This protein binds this small molecule.
Small molecule (SMILES): O=c1[nH]cnc2c(C[NH+]3C[C@H](CO)[C@@H](O)C3)c[nH]c12

Binding-site contacts:
Ligand atom O5' contacts residue PHE214 of chain 1.E at 3.7 Å.
Ligand atom O5' contacts residue VAL285 of chain 1.E at 3.5 Å.
Ligand atom C10 contacts residue SO41 of chain 1.R at 3.5 Å.
Ligand atom C10 contacts residue ALA130 of chain 1.E at 3.2 Å (hydrophobic).
Ligand atom C3' contacts residue PHE173 of chain 1.D at 3.6 Å (hydrophobic).
Ligand atom N7 contacts residue ASN257 of chain 1.E at 2.8 Å (h-bond).
Ligand atom C6' contacts residue SER43 of chain 1.E at 3.6 Å.
Ligand atom N7 contacts residue GLY132 of chain 1.E at 3.3 Å (h-bond).
Ligand atom C2' contacts residue MSE233 of chain 1.E at 3.7 Å.
Ligand atom N7 contacts residue ALA131 of chain 1.E at 3.5 Å.
Ligand atom O6 contacts residue GLU215 of chain 1.E at 3.5 Å (salt-bridge).
Ligand atom C2' contacts residue SO41 of chain 1.R at 3.7 Å.
Ligand atom C4' contacts residue SO41 of chain 1.R at 3.8 Å.
Ligand atom C8 contacts residue ALA131 of chain 1.E at 3.6 Å (hydrophobic).
Ligand atom C6 contacts residue PHE214 of chain 1.E at 3.8 Å (hydrophobic).
Ligand atom C5 contacts residue GLY132 of chain 1.E at 3.4 Å.
Ligand atom O6 contacts residue ASN257 of chain 1.E at 3.0 Å (h-bond).
Ligand atom O5' contacts residue HIS282 of chain 1.E at 2.9 Å (h-bond).
Ligand atom N1 contacts residue GLU215 of chain 1.E at 2.7 Å (salt-bridge).
Ligand atom O6 contacts residue CYS259 of chain 1.E at 3.6 Å.
Ligand atom N1' contacts residue SO41 of chain 1.R at 3.4 Å (h-bond).
Ligand atom C2 contacts residue MSE233 of chain 1.E at 3.6 Å.
Ligand atom C9 contacts residue ALA130 of chain 1.E at 3.7 Å (hydrophobic).
Ligand atom C5' contacts residue PHE173 of chain 1.D at 3.7 Å (hydrophobic).
Ligand atom C6 contacts residue GLY132 of chain 1.E at 3.7 Å.
Ligand atom C8 contacts residue THR256 of chain 1.E at 3.5 Å.
Ligand atom O3' contacts residue TYR101 of chain 1.E at 2.8 Å (h-bond).
Ligand atom C6 contacts residue GLU215 of chain 1.E at 3.5 Å.
Ligand atom C6' contacts residue SO41 of chain 1.R at 3.0 Å.
Ligand atom C2 contacts residue GLU215 of chain 1.E at 3.2 Å.
Ligand atom N7 contacts residue THR256 of chain 1.E at 3.7 Å.
Ligand atom N3 contacts residue GLY232 of chain 1.E at 3.6 Å.
Ligand atom N3 contacts residue MSE233 of chain 1.E at 3.6 Å.
Ligand atom O6 contacts residue GLY132 of chain 1.E at 3.4 Å.
Ligand atom O3' contacts residue SO41 of chain 1.R at 3.3 Å (h-bond).
Ligand atom C5' contacts residue HIS282 of chain 1.E at 3.6 Å.
Ligand atom N3 contacts residue VAL231 of chain 1.E at 3.7 Å.
Ligand atom C4 contacts residue VAL231 of chain 1.E at 3.7 Å (hydrophobic).
Ligand atom C8 contacts residue ASN257 of chain 1.E at 3.7 Å.
Ligand atom N1 contacts residue VAL231 of chain 1.E at 3.8 Å.

Sequence of chain 1.D:
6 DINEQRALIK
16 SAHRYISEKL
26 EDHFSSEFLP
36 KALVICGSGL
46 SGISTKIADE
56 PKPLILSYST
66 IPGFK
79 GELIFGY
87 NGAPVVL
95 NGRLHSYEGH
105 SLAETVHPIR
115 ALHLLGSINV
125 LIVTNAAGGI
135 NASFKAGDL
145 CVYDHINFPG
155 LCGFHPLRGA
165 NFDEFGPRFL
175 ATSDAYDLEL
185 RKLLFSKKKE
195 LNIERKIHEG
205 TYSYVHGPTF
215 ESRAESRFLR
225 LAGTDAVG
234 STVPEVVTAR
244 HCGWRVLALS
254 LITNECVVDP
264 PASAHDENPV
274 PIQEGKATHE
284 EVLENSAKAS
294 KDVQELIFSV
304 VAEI

Sequence of chain 1.E:
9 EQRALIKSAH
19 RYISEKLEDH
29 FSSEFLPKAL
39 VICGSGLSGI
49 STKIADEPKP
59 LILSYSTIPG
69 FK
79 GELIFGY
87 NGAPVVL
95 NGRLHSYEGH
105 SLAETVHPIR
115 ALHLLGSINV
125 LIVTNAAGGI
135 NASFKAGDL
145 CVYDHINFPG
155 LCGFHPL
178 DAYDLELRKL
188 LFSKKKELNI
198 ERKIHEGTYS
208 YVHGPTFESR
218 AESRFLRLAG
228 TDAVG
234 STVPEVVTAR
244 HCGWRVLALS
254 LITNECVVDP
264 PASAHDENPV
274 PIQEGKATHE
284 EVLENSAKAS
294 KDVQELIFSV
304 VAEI